Sequence of chain 1.D:
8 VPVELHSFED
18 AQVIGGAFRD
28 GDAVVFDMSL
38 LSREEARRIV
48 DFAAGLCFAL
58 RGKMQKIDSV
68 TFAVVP

A small-molecule ligand and the protein it binds are described below.
Small molecule (SMILES): CC(C)C[C@H](NC(=O)[C@H](Cc1ccccc1)NC(=O)[C@H](CO)NC(=O)[C@@H]1CCCN1C(=O)[C@@H](NC(=O)[C@H](CC(=O)O)NC(=O)[C@@H](N)CC(C)C)C(C)C)C(=O)N[C@@H](CCC(N)=O)C(=O)O

Sequence of chain 1.C:
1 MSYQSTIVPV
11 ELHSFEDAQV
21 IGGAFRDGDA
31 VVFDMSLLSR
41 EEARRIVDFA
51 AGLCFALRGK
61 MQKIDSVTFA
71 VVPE

Binding-site contacts:
Ligand atom CG2 contacts residue LYS63 of chain 1.D at 4.1 Å.
Ligand atom N contacts residue ARG44 of chain 1.D at 4.1 Å.
Ligand atom CG contacts residue ALA51 of chain 1.D at 3.8 Å (hydrophobic).
Ligand atom CA contacts residue ARG44 of chain 1.D at 4.0 Å.
Ligand atom CD2 contacts residue ALA51 of chain 1.D at 3.8 Å (hydrophobic).
Ligand atom O contacts residue VAL47 of chain 1.D at 3.8 Å.
Ligand atom OD1 contacts residue LYS63 of chain 1.D at 4.0 Å.
Ligand atom CE1 contacts residue PHE49 of chain 1.C at 3.6 Å (hydrophobic).
Ligand atom O contacts residue GLN19 of chain 1.C at 4.2 Å.
Ligand atom O contacts residue PHE55 of chain 1.D at 3.6 Å.
Ligand atom CZ contacts residue PHE49 of chain 1.C at 4.0 Å (hydrophobic).
Ligand atom N contacts residue PHE69 of chain 1.D at 4.0 Å.
Ligand atom CE2 contacts residue PHE15 of chain 1.C at 3.7 Å (hydrophobic).
Ligand atom CD contacts residue ALA51 of chain 1.D at 4.0 Å (hydrophobic).
Ligand atom CG contacts residue LYS63 of chain 1.D at 4.3 Å.
Ligand atom CZ contacts residue ALA18 of chain 1.C at 4.2 Å (hydrophobic).
Ligand atom CD2 contacts residue PHE55 of chain 1.D at 3.8 Å (hydrophobic).
Ligand atom CG1 contacts residue MET61 of chain 1.D at 4.0 Å (hydrophobic).
Ligand atom CG2 contacts residue PHE69 of chain 1.D at 3.7 Å (hydrophobic).
Ligand atom CD contacts residue VAL47 of chain 1.D at 4.3 Å (hydrophobic).
Ligand atom CD1 contacts residue PHE55 of chain 1.D at 3.9 Å (hydrophobic).
Ligand atom CD1 contacts residue ARG44 of chain 1.D at 4.0 Å.
Ligand atom O contacts residue ARG44 of chain 1.D at 4.1 Å.
Ligand atom CG2 contacts residue MET61 of chain 1.D at 3.9 Å (hydrophobic).
Ligand atom C contacts residue PHE69 of chain 1.D at 4.2 Å (hydrophobic).
Ligand atom CD2 contacts residue CYS54 of chain 1.D at 4.2 Å (hydrophobic).
Ligand atom C contacts residue LYS63 of chain 1.D at 4.2 Å.
Ligand atom CB contacts residue GLN19 of chain 1.C at 3.5 Å.
Ligand atom CZ contacts residue PHE15 of chain 1.C at 3.6 Å (hydrophobic).
Ligand atom CD1 contacts residue ALA51 of chain 1.D at 3.6 Å (hydrophobic).
Ligand atom CD2 contacts residue MET35 of chain 1.D at 3.4 Å (hydrophobic).
Ligand atom CD1 contacts residue MET61 of chain 1.D at 3.7 Å (hydrophobic).
Ligand atom O contacts residue LYS63 of chain 1.D at 3.1 Å (salt-bridge).
Ligand atom CD2 contacts residue ALA43 of chain 1.D at 4.0 Å (hydrophobic).
Ligand atom CD1 contacts residue ALA43 of chain 1.D at 4.1 Å (hydrophobic).
Ligand atom CG2 contacts residue GLN62 of chain 1.D at 4.3 Å.
Ligand atom CD2 contacts residue SER66 of chain 1.D at 4.0 Å.
Ligand atom O contacts residue PHE69 of chain 1.D at 3.9 Å.
Ligand atom CG contacts residue GLN19 of chain 1.C at 4.3 Å.
Ligand atom CA contacts residue PHE69 of chain 1.D at 4.2 Å (hydrophobic).